Sequence of chain 1.F:
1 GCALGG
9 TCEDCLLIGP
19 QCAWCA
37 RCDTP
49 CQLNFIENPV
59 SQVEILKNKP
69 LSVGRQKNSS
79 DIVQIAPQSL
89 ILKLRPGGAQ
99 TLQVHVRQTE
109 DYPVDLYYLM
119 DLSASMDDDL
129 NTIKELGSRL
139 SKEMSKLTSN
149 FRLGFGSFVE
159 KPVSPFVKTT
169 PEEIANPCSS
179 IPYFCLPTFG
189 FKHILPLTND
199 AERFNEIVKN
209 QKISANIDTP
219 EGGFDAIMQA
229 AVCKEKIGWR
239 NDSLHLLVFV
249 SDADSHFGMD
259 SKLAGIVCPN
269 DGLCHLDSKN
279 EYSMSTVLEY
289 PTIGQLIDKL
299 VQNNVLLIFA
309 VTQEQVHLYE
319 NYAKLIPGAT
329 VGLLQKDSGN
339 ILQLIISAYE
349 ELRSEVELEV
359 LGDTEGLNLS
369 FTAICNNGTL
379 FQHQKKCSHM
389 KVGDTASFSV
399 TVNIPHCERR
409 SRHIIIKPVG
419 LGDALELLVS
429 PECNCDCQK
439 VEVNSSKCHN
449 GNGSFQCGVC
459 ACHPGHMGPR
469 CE

Binding-site contacts:
Ligand atom C4 contacts residue ASN76 of chain 1.F at 4.3 Å.
Ligand atom C3 contacts residue ASN76 of chain 1.F at 3.9 Å.
Ligand atom O5 contacts residue ASP79 of chain 1.F at 3.8 Å.
Ligand atom C7 contacts residue ASN76 of chain 1.F at 4.0 Å.
Ligand atom C2 contacts residue SER78 of chain 1.F at 3.9 Å.
Ligand atom C2 contacts residue ASN76 of chain 1.F at 2.8 Å.
Ligand atom O5 contacts residue SER78 of chain 1.F at 3.9 Å.
Ligand atom N2 contacts residue SER78 of chain 1.F at 3.8 Å.
Ligand atom C5 contacts residue ASP79 of chain 1.F at 3.9 Å.
Ligand atom O7 contacts residue ASN76 of chain 1.F at 4.5 Å.
Ligand atom C1 contacts residue ASN76 of chain 1.F at 1.4 Å.
Ligand atom C3 contacts residue SER78 of chain 1.F at 4.2 Å.
Ligand atom C5 contacts residue ASN76 of chain 1.F at 3.5 Å.
Ligand atom C1 contacts residue SER78 of chain 1.F at 3.2 Å.
Ligand atom O5 contacts residue ASN76 of chain 1.F at 2.4 Å (h-bond).
Ligand atom C6 contacts residue ASP79 of chain 1.F at 3.2 Å.
Ligand atom N2 contacts residue ASN76 of chain 1.F at 3.1 Å (h-bond).
Ligand atom C5 contacts residue SER78 of chain 1.F at 4.0 Å.
Ligand atom O6 contacts residue ASP79 of chain 1.F at 3.5 Å (salt-bridge).

This protein binds this small molecule.
Small molecule (SMILES): CC(=O)N[C@@H]1[C@@H](O)[C@H](O)[C@@H](CO)O[C@H]1O